Binding-site contacts:
Ligand atom C7 contacts residue ASN328 of chain 1.A at 3.1 Å.
Ligand atom C8 contacts residue ASN328 of chain 1.A at 4.3 Å.
Ligand atom O7 contacts residue SER326 of chain 1.A at 3.2 Å (h-bond).
Ligand atom C8 contacts residue ASP355 of chain 1.A at 3.8 Å.
Ligand atom O6 contacts residue ASN331 of chain 1.A at 3.3 Å.
Ligand atom C1 contacts residue ASN328 of chain 1.A at 1.4 Å.
Ligand atom C1 contacts residue THR330 of chain 1.A at 4.3 Å.
Ligand atom C6 contacts residue THR330 of chain 1.A at 3.8 Å.
Ligand atom O5 contacts residue ASN331 of chain 1.A at 3.6 Å (h-bond).
Ligand atom C6 contacts residue SER324 of chain 1.A at 4.1 Å.
Ligand atom O3 contacts residue ASP323 of chain 1.A at 4.1 Å.
Ligand atom C3 contacts residue ASN328 of chain 1.A at 3.8 Å.
Ligand atom O7 contacts residue ASN328 of chain 1.A at 3.1 Å (h-bond).
Ligand atom C2 contacts residue THR360 of chain 1.A at 3.9 Å.
Ligand atom O6 contacts residue PHE321 of chain 1.A at 3.7 Å.
Ligand atom C4 contacts residue ASN328 of chain 1.A at 4.3 Å.
Ligand atom C7 contacts residue THR360 of chain 1.A at 4.2 Å.
Ligand atom N2 contacts residue THR360 of chain 1.A at 3.4 Å.
Ligand atom O7 contacts residue LEU325 of chain 1.A at 3.9 Å.
Ligand atom C2 contacts residue SER324 of chain 1.A at 3.8 Å.
Ligand atom C2 contacts residue ASN328 of chain 1.A at 2.5 Å.
Ligand atom C5 contacts residue ASN328 of chain 1.A at 3.7 Å.
Ligand atom O5 contacts residue THR330 of chain 1.A at 3.8 Å.
Ligand atom C8 contacts residue THR358 of chain 1.A at 3.2 Å.
Ligand atom N2 contacts residue THR358 of chain 1.A at 3.6 Å.
Ligand atom C5 contacts residue THR330 of chain 1.A at 3.8 Å.
Ligand atom C5 contacts residue SER324 of chain 1.A at 4.0 Å.
Ligand atom C1 contacts residue THR360 of chain 1.A at 3.5 Å.
Ligand atom N2 contacts residue ASN328 of chain 1.A at 2.8 Å (h-bond).
Ligand atom C8 contacts residue VAL350 of chain 1.A at 4.2 Å (hydrophobic).
Ligand atom C4 contacts residue SER324 of chain 1.A at 3.6 Å.
Ligand atom O5 contacts residue ASN328 of chain 1.A at 2.4 Å (h-bond).
Ligand atom O5 contacts residue SER324 of chain 1.A at 3.7 Å.
Ligand atom C1 contacts residue SER324 of chain 1.A at 4.3 Å.
Ligand atom C8 contacts residue ARG41 of chain 1.B at 4.2 Å.
Ligand atom O6 contacts residue SER324 of chain 1.A at 3.1 Å (h-bond).
Ligand atom O3 contacts residue SER324 of chain 1.A at 3.6 Å.
Ligand atom C7 contacts residue THR358 of chain 1.A at 4.0 Å.
Ligand atom C6 contacts residue ASN331 of chain 1.A at 3.7 Å.
Ligand atom C3 contacts residue SER324 of chain 1.A at 4.0 Å.

This protein binds this small molecule.
Small molecule (SMILES): CC(=O)N[C@@H]1[C@@H](O)[C@H](O)[C@@H](CO)O[C@H]1O

Sequence of chain 1.A:
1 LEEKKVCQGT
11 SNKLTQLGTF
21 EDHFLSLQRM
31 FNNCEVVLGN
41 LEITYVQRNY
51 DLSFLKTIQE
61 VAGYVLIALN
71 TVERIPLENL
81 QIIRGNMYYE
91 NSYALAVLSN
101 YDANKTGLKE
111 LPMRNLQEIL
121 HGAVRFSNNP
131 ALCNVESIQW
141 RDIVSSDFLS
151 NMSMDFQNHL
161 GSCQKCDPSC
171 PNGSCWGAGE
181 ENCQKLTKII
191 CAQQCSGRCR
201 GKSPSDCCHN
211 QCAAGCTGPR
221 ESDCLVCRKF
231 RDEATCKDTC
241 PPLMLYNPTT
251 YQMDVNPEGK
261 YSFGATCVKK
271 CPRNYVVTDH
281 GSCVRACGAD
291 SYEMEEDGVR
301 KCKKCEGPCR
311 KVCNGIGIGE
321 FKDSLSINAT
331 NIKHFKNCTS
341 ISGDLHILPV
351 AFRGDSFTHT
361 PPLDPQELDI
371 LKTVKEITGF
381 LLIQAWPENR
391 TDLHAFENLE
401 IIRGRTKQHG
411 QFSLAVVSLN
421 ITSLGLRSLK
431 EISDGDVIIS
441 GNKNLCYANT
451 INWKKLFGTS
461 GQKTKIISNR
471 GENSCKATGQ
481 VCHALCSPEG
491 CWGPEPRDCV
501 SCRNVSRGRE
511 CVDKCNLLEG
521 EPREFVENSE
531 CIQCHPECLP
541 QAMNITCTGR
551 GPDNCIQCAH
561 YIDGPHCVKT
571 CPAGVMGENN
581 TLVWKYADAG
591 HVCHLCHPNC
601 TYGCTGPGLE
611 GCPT

Sequence of chain 1.B:
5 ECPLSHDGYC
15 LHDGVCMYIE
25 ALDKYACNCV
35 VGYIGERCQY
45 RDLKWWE